This protein binds this small molecule.
Small molecule (SMILES): CC(=O)N[C@@H]1[C@@H](O)[C@H](O)[C@@H](CO)O[C@H]1O

Sequence of chain 1.J:
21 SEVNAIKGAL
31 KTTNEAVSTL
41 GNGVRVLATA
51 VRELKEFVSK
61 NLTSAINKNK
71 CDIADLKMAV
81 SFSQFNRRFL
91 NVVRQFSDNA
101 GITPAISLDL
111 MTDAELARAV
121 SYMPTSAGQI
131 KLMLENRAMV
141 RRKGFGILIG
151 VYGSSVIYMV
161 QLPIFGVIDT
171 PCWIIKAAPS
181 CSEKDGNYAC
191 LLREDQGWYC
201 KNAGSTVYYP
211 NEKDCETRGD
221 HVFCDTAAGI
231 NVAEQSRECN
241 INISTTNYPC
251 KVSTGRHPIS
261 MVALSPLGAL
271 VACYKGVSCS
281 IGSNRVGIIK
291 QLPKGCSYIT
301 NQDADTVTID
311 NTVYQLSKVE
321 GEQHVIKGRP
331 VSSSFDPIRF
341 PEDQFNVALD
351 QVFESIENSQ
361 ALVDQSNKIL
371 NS

Sequence of chain 1.H:
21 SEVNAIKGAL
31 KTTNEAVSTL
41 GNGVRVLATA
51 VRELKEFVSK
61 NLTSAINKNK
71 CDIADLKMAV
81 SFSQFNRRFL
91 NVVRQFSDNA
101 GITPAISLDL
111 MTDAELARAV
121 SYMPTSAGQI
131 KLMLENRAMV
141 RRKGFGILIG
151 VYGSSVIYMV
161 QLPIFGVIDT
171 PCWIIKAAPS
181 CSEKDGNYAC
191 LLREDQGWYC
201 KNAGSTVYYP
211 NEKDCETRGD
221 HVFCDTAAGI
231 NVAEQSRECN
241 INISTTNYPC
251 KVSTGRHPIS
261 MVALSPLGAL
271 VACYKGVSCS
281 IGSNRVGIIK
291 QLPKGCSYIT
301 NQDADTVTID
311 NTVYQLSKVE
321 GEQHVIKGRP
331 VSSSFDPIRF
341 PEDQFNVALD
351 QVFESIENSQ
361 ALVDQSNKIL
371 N

Binding-site contacts:
Ligand atom O5 contacts residue ASN61 of chain 1.J at 2.4 Å (h-bond).
Ligand atom C8 contacts residue ASN61 of chain 1.J at 4.5 Å.
Ligand atom O7 contacts residue ASN61 of chain 1.J at 3.1 Å (h-bond).
Ligand atom C8 contacts residue ARG339 of chain 1.H at 4.2 Å.
Ligand atom C3 contacts residue ASN61 of chain 1.J at 3.9 Å.
Ligand atom C2 contacts residue ASN61 of chain 1.J at 2.5 Å.
Ligand atom C8 contacts residue PRO341 of chain 1.H at 3.8 Å (hydrophobic).
Ligand atom C1 contacts residue ASN61 of chain 1.J at 1.5 Å.
Ligand atom C4 contacts residue ASN61 of chain 1.J at 4.3 Å.
Ligand atom C7 contacts residue ASN61 of chain 1.J at 3.3 Å.
Ligand atom N2 contacts residue ASN61 of chain 1.J at 3.0 Å (h-bond).
Ligand atom C5 contacts residue ASN61 of chain 1.J at 3.7 Å.